Sequence of chain 1.B:
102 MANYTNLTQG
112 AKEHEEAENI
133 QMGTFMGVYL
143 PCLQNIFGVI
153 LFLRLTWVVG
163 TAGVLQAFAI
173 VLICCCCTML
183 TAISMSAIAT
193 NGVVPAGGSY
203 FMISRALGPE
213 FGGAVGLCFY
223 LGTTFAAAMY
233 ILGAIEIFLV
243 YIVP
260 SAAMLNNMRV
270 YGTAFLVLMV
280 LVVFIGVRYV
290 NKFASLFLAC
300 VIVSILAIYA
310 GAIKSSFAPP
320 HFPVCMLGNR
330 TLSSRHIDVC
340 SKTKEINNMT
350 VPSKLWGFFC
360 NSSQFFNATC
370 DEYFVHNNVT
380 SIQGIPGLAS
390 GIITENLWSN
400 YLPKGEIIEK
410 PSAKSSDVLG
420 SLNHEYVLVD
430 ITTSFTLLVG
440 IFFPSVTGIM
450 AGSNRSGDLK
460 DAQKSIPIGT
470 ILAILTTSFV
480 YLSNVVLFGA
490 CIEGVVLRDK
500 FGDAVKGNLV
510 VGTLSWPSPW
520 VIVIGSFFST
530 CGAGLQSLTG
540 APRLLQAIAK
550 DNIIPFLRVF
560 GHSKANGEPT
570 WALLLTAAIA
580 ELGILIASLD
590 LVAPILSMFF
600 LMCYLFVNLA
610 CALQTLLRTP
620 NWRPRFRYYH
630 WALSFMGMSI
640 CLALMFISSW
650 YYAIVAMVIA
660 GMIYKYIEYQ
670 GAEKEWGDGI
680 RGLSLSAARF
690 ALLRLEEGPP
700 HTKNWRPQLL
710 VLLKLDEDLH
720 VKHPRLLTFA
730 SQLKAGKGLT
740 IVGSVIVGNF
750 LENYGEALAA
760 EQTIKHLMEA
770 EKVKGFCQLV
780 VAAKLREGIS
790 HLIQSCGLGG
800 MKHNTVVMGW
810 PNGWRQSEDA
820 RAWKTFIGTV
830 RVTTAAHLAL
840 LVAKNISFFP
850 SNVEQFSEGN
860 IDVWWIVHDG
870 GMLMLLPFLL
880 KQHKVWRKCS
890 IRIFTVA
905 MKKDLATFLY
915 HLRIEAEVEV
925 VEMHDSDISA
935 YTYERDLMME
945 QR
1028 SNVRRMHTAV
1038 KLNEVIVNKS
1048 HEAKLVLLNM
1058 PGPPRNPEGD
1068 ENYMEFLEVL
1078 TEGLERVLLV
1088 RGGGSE

This small molecule binds to this protein.
Small molecule (SMILES): CC(=O)N[C@H]1[C@H](O[C@H]2[C@H](O)[C@@H](NC(C)=O)CO[C@@H]2CO)O[C@H](CO)[C@@H](O[C@@H]2O[C@H](CO)[C@@H](O)[C@H](O)[C@@H]2O)[C@@H]1O

Binding-site contacts:
Ligand atom C3 contacts residue ASP416 of chain 1.B at 3.8 Å.
Ligand atom O7 contacts residue LEU418 of chain 1.B at 3.8 Å.
Ligand atom O5 contacts residue TYR372 of chain 1.B at 4.0 Å.
Ligand atom C6 contacts residue TYR372 of chain 1.B at 4.4 Å (hydrophobic).
Ligand atom C7 contacts residue ASN328 of chain 1.B at 3.6 Å.
Ligand atom C8 contacts residue GLU408 of chain 1.B at 3.9 Å.
Ligand atom C7 contacts residue PRO410 of chain 1.B at 4.2 Å (hydrophobic).
Ligand atom O6 contacts residue SER414 of chain 1.B at 3.2 Å (h-bond).
Ligand atom O7 contacts residue ASN328 of chain 1.B at 4.0 Å.
Ligand atom C1 contacts residue SER414 of chain 1.B at 4.2 Å.
Ligand atom C3 contacts residue ASN328 of chain 1.B at 3.8 Å.
Ligand atom C8 contacts residue PRO410 of chain 1.B at 3.6 Å (hydrophobic).
Ligand atom N2 contacts residue ASN328 of chain 1.B at 2.9 Å (h-bond).
Ligand atom C5 contacts residue ASN328 of chain 1.B at 3.7 Å.
Ligand atom C6 contacts residue SER414 of chain 1.B at 3.8 Å.
Ligand atom C5 contacts residue SER415 of chain 1.B at 4.4 Å.
Ligand atom C5 contacts residue SER414 of chain 1.B at 4.1 Å.
Ligand atom O5 contacts residue SER414 of chain 1.B at 3.2 Å (h-bond).
Ligand atom C1 contacts residue GLU408 of chain 1.B at 4.4 Å.
Ligand atom O6 contacts residue SER415 of chain 1.B at 2.5 Å (h-bond).
Ligand atom C2 contacts residue ASN328 of chain 1.B at 2.4 Å.
Ligand atom O5 contacts residue ASN328 of chain 1.B at 2.4 Å (h-bond).
Ligand atom O7 contacts residue PRO410 of chain 1.B at 4.1 Å.
Ligand atom O6 contacts residue ASP416 of chain 1.B at 3.6 Å.
Ligand atom C2 contacts residue ASP416 of chain 1.B at 4.1 Å.
Ligand atom C6 contacts residue SER415 of chain 1.B at 3.1 Å.
Ligand atom C1 contacts residue ASN328 of chain 1.B at 1.4 Å.
Ligand atom O5 contacts residue SER415 of chain 1.B at 4.4 Å.
Ligand atom C1 contacts residue ASP416 of chain 1.B at 3.8 Å.
Ligand atom N2 contacts residue GLU408 of chain 1.B at 3.7 Å.
Ligand atom C4 contacts residue ASN328 of chain 1.B at 4.2 Å.
Ligand atom C5 contacts residue ASP416 of chain 1.B at 4.3 Å.
Ligand atom N2 contacts residue ASP416 of chain 1.B at 4.0 Å.
Ligand atom C7 contacts residue GLU408 of chain 1.B at 4.3 Å.
Ligand atom C6 contacts residue ASP416 of chain 1.B at 4.1 Å.